Sequence of chain 1.A:
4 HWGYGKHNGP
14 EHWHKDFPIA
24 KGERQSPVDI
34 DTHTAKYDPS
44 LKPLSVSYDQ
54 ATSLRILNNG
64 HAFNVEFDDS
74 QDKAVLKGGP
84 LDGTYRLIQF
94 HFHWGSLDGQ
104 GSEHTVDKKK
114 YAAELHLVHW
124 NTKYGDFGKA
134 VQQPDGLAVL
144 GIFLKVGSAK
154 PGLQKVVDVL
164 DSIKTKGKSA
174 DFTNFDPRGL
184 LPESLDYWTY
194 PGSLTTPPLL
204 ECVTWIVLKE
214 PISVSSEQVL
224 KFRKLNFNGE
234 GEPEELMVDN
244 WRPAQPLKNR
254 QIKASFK

Binding-site contacts:
Ligand atom CD2 contacts residue ASN67 of chain 1.A at 4.1 Å.
Ligand atom CD2 contacts residue HIS64 of chain 1.A at 3.3 Å.
Ligand atom CE2 contacts residue GLN92 of chain 1.A at 3.5 Å.
Ligand atom CB contacts residue HIS64 of chain 1.A at 3.9 Å.
Ligand atom CZ contacts residue GLN92 of chain 1.A at 3.3 Å.
Ligand atom CD2 contacts residue ASN62 of chain 1.A at 4.0 Å.
Ligand atom CG contacts residue HIS64 of chain 1.A at 4.0 Å.
Ligand atom CZ contacts residue ASN67 of chain 1.A at 3.3 Å.
Ligand atom N contacts residue PRO200 of chain 1.A at 4.5 Å.
Ligand atom CA contacts residue HIS64 of chain 1.A at 4.3 Å.
Ligand atom CE2 contacts residue HIS64 of chain 1.A at 4.1 Å.
Ligand atom N contacts residue HIS4 of chain 1.A at 4.4 Å.
Ligand atom CE2 contacts residue ASN67 of chain 1.A at 3.0 Å.
Ligand atom CB contacts residue PRO200 of chain 1.A at 3.8 Å (hydrophobic).
Ligand atom N contacts residue TRP5 of chain 1.A at 3.5 Å (h-bond).
Ligand atom CE1 contacts residue ASN67 of chain 1.A at 4.5 Å.
Ligand atom CB contacts residue TRP5 of chain 1.A at 4.4 Å (hydrophobic).
Ligand atom CE2 contacts residue ASN62 of chain 1.A at 3.9 Å.

The protein below binds the small molecule below.
Small molecule (SMILES): N[C@@H](Cc1ccccc1)C(=O)O